Sequence of chain 1.A:
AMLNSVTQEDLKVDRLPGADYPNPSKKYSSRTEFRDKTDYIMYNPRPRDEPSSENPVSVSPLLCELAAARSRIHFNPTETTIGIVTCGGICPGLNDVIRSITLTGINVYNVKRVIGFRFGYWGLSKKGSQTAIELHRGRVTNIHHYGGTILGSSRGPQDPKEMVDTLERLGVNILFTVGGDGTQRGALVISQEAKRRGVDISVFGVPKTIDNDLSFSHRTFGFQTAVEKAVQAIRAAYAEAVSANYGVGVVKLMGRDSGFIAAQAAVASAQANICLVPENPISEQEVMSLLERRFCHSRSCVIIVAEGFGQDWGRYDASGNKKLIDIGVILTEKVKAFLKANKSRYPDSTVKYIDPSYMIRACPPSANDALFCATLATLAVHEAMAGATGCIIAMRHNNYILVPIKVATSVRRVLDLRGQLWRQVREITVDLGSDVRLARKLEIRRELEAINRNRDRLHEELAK

Binding-site contacts:
Ligand atom C contacts residue VAL456 of chain 1.A at 4.1 Å (hydrophobic).
Ligand atom OXT contacts residue VAL456 of chain 1.A at 4.5 Å.
Ligand atom O1P contacts residue ARG438 of chain 1.A at 3.9 Å.
Ligand atom OXT contacts residue ASP458 of chain 1.A at 3.8 Å.
Ligand atom P contacts residue ARG438 of chain 1.A at 4.0 Å.
Ligand atom O2P contacts residue ARG438 of chain 1.A at 2.7 Å (salt-bridge).
Ligand atom O1P contacts residue HIS256 of chain 1.A at 3.1 Å (h-bond).
Ligand atom O2P contacts residue HIS256 of chain 1.A at 4.0 Å.
Ligand atom OG contacts residue HIS256 of chain 1.A at 4.0 Å.
Ligand atom O contacts residue PHE298 of chain 1.A at 4.0 Å.
Ligand atom O contacts residue ASP458 of chain 1.A at 3.9 Å.
Ligand atom O2P contacts residue TYR81 of chain 1.A at 4.0 Å.
Ligand atom P contacts residue HIS256 of chain 1.A at 3.9 Å.
Ligand atom CA contacts residue ARG455 of chain 1.A at 3.4 Å.
Ligand atom C contacts residue ARG455 of chain 1.A at 4.5 Å.
Ligand atom N contacts residue ARG455 of chain 1.A at 3.4 Å (salt-bridge).
Ligand atom CB contacts residue ARG455 of chain 1.A at 3.6 Å.
Ligand atom O contacts residue ARG455 of chain 1.A at 4.4 Å.
Ligand atom O contacts residue VAL456 of chain 1.A at 3.8 Å.
Ligand atom OG contacts residue ARG455 of chain 1.A at 3.6 Å.
Ligand atom N contacts residue HIS256 of chain 1.A at 4.1 Å.

A protein and the small-molecule ligand that binds it are described below.
Small molecule (SMILES): N[C@@H](COP(=O)(O)O)C(=O)O